A protein and the small-molecule ligand that binds it are described below.
Small molecule (SMILES): CC(=O)N[C@@H]1[C@@H](O)[C@H](O)[C@@H](CO)O[C@H]1O

Sequence of chain 1.A:
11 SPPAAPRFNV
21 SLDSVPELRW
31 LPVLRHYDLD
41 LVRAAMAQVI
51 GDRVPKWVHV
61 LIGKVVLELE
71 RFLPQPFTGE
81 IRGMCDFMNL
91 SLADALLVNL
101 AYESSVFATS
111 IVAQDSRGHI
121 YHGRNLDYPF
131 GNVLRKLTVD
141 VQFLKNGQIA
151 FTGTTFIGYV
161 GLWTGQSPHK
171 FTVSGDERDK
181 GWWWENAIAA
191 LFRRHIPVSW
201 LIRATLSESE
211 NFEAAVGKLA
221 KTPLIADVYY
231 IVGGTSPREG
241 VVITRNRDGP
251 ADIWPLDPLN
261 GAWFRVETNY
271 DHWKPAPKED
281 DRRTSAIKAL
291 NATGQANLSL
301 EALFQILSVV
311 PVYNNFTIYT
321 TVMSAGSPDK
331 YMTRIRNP

Binding-site contacts:
Ligand atom C1 contacts residue ASN291 of chain 1.A at 1.4 Å.
Ligand atom C6 contacts residue ASN291 of chain 1.A at 4.4 Å.
Ligand atom N2 contacts residue ILE287 of chain 1.A at 3.7 Å.
Ligand atom O7 contacts residue ASN291 of chain 1.A at 3.1 Å (h-bond).
Ligand atom C3 contacts residue ASN291 of chain 1.A at 3.8 Å.
Ligand atom O7 contacts residue LYS288 of chain 1.A at 3.1 Å.
Ligand atom C8 contacts residue LYS288 of chain 1.A at 3.4 Å.
Ligand atom C7 contacts residue ASN291 of chain 1.A at 3.3 Å.
Ligand atom C8 contacts residue ILE287 of chain 1.A at 3.5 Å (hydrophobic).
Ligand atom O5 contacts residue ASN291 of chain 1.A at 2.1 Å (h-bond).
Ligand atom C4 contacts residue ASN291 of chain 1.A at 4.1 Å.
Ligand atom C2 contacts residue ASN291 of chain 1.A at 2.5 Å.
Ligand atom C7 contacts residue LYS288 of chain 1.A at 3.6 Å.
Ligand atom C5 contacts residue ASN291 of chain 1.A at 3.5 Å.
Ligand atom O6 contacts residue ASN291 of chain 1.A at 4.2 Å.
Ligand atom N2 contacts residue ASN291 of chain 1.A at 3.1 Å (h-bond).
Ligand atom C8 contacts residue THR284 of chain 1.A at 4.1 Å.
Ligand atom C7 contacts residue ILE287 of chain 1.A at 3.8 Å (hydrophobic).
Ligand atom C1 contacts residue ILE287 of chain 1.A at 4.3 Å (hydrophobic).